Binding-site contacts:
Ligand atom O7 contacts residue ASN677 of chain 1.A at 3.1 Å (h-bond).
Ligand atom C1 contacts residue ASN677 of chain 1.A at 3.4 Å.
Ligand atom N2 contacts residue ASN677 of chain 1.A at 3.7 Å.
Ligand atom O6 contacts residue GLU680 of chain 1.A at 3.4 Å.
Ligand atom C1 contacts residue GLU680 of chain 1.A at 4.4 Å.
Ligand atom O5 contacts residue GLU680 of chain 1.A at 4.0 Å.
Ligand atom O5 contacts residue ASN677 of chain 1.A at 4.3 Å.
Ligand atom C8 contacts residue ASN677 of chain 1.A at 4.2 Å.
Ligand atom C1 contacts residue THR679 of chain 1.A at 3.9 Å.
Ligand atom C6 contacts residue GLU680 of chain 1.A at 4.2 Å.
Ligand atom C7 contacts residue ASN677 of chain 1.A at 3.4 Å.
Ligand atom O5 contacts residue THR679 of chain 1.A at 3.8 Å.
Ligand atom C2 contacts residue ASN677 of chain 1.A at 3.8 Å.
Ligand atom C6 contacts residue THR679 of chain 1.A at 4.4 Å.
Ligand atom C5 contacts residue THR679 of chain 1.A at 4.0 Å.

Sequence of chain 1.A:
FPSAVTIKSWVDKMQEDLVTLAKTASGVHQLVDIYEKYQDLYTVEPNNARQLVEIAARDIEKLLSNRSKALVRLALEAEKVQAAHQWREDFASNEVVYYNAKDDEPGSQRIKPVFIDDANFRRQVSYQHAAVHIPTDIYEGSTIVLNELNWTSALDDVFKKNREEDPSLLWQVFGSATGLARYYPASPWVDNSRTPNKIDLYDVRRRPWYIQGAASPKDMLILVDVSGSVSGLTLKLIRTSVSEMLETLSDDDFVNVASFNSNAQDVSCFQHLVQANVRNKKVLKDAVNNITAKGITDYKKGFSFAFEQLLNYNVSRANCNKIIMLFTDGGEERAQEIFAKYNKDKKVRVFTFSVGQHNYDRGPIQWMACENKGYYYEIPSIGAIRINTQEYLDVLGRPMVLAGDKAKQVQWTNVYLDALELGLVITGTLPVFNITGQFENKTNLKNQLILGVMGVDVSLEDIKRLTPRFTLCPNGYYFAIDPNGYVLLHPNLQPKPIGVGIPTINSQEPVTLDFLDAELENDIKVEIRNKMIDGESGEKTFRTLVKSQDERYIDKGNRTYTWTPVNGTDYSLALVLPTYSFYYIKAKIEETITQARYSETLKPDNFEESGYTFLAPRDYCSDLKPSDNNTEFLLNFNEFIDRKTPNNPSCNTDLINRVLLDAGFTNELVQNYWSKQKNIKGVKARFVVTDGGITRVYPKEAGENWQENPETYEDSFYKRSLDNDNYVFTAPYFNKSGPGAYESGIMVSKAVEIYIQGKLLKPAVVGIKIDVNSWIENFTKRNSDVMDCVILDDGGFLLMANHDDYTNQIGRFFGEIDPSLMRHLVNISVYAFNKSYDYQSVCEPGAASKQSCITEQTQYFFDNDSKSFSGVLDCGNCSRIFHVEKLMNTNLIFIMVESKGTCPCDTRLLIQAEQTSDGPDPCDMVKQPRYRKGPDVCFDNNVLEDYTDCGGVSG

This protein binds this small molecule.
Small molecule (SMILES): CC(=O)N[C@@H]1[C@@H](O)[C@H](O)[C@@H](CO)O[C@H]1O